Sequence of chain 5.A:
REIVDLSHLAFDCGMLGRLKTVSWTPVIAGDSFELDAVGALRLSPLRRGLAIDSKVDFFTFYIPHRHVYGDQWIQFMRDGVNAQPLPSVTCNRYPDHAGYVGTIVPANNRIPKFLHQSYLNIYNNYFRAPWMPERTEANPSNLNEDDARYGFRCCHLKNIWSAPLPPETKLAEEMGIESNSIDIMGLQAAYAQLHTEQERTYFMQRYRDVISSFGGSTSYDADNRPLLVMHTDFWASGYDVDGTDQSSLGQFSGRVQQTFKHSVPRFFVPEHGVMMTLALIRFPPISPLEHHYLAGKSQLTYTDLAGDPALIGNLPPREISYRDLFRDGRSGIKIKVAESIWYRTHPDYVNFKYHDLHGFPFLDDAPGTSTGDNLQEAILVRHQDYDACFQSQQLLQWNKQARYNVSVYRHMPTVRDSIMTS

This small molecule binds to this protein.
Small molecule (SMILES): Nc1ccn([C@H]2C[C@H](O)[C@@H](COP(=O)(O)O)O2)c(=O)n1

Binding-site contacts:
Ligand atom OP1 contacts residue PHE277 of chain 5.A at 4.1 Å.
Ligand atom C3' contacts residue PHE277 of chain 5.A at 3.6 Å (hydrophobic).
Ligand atom C2' contacts residue PHE277 of chain 5.A at 2.8 Å (hydrophobic).
Ligand atom OP1 contacts residue ARG10 of chain 5.A at 3.8 Å.
Ligand atom C1' contacts residue PHE277 of chain 5.A at 3.9 Å (hydrophobic).
Ligand atom O3' contacts residue PHE277 of chain 5.A at 4.1 Å.